The protein below binds the small molecule below.
Small molecule (SMILES): Nc1nc2c(ncn2[C@H]2C[C@H](O)[C@@H](COP(=O)(O)O)O2)c(=O)[nH]1

Sequence of chain 1.B:
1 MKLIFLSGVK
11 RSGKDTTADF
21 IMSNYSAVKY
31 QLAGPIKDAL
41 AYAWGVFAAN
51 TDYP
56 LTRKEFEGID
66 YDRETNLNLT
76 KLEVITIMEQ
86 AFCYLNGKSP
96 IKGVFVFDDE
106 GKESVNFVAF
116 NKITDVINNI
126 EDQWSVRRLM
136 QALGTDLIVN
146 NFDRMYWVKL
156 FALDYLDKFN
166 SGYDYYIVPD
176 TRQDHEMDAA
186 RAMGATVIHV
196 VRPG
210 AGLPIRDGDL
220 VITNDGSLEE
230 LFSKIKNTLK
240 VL

Binding-site contacts:
Ligand atom P contacts residue ARG68 of chain 1.B at 3.9 Å.
Ligand atom O6 contacts residue TRP152 of chain 1.B at 3.5 Å.
Ligand atom O5' contacts residue ARG132 of chain 1.B at 3.7 Å.
Ligand atom C4' contacts residue ARG132 of chain 1.B at 3.8 Å.
Ligand atom O5' contacts residue MET135 of chain 1.B at 3.2 Å.
Ligand atom N7 contacts residue GLY139 of chain 1.B at 3.7 Å.
Ligand atom O6 contacts residue GLU181 of chain 1.B at 2.9 Å (salt-bridge).
Ligand atom C5' contacts residue ARG132 of chain 1.B at 3.7 Å.
Ligand atom O6 contacts residue VAL144 of chain 1.B at 3.9 Å.
Ligand atom N7 contacts residue ILE36 of chain 1.B at 3.9 Å.
Ligand atom OP2 contacts residue ARG68 of chain 1.B at 3.1 Å (salt-bridge).
Ligand atom C2 contacts residue ARG177 of chain 1.B at 3.8 Å.
Ligand atom N2 contacts residue ASP175 of chain 1.B at 2.5 Å (salt-bridge).
Ligand atom N3 contacts residue ARG177 of chain 1.B at 3.8 Å.
Ligand atom C6 contacts residue GLU181 of chain 1.B at 3.5 Å.
Ligand atom C2 contacts residue GLU181 of chain 1.B at 3.9 Å.
Ligand atom N2 contacts residue GLU181 of chain 1.B at 3.8 Å.
Ligand atom C5' contacts residue MET135 of chain 1.B at 3.8 Å (hydrophobic).
Ligand atom N2 contacts residue ARG177 of chain 1.B at 3.8 Å.
Ligand atom N9 contacts residue ILE36 of chain 1.B at 3.9 Å.
Ligand atom C8 contacts residue THR140 of chain 1.B at 3.6 Å.
Ligand atom C3' contacts residue ARG132 of chain 1.B at 3.6 Å.
Ligand atom O4' contacts residue ALA33 of chain 1.B at 3.5 Å.
Ligand atom O6 contacts residue GLN178 of chain 1.B at 3.6 Å.
Ligand atom C4' contacts residue MET135 of chain 1.B at 3.3 Å (hydrophobic).
Ligand atom OP2 contacts residue ARG132 of chain 1.B at 3.3 Å (salt-bridge).
Ligand atom C8 contacts residue MET135 of chain 1.B at 3.9 Å (hydrophobic).
Ligand atom N3 contacts residue ALA33 of chain 1.B at 4.0 Å.
Ligand atom C8 contacts residue ILE36 of chain 1.B at 3.8 Å (hydrophobic).
Ligand atom O3' contacts residue ARG132 of chain 1.B at 2.6 Å (salt-bridge).
Ligand atom N1 contacts residue GLU181 of chain 1.B at 3.1 Å (salt-bridge).
Ligand atom C2 contacts residue ASP175 of chain 1.B at 3.6 Å.
Ligand atom OP3 contacts residue LYS37 of chain 1.B at 2.6 Å (salt-bridge).
Ligand atom N3 contacts residue ASP175 of chain 1.B at 4.0 Å.
Ligand atom N7 contacts residue THR140 of chain 1.B at 3.0 Å (h-bond).
Ligand atom OP3 contacts residue ARG68 of chain 1.B at 3.2 Å (salt-bridge).
Ligand atom C5 contacts residue ILE36 of chain 1.B at 4.0 Å (hydrophobic).
Ligand atom P contacts residue LYS37 of chain 1.B at 3.9 Å.
Ligand atom N2 contacts residue THR176 of chain 1.B at 3.8 Å.
Ligand atom N2 contacts residue LEU32 of chain 1.B at 3.4 Å.